A small-molecule ligand and the protein it binds are described below.
Small molecule (SMILES): CC(C)CCC[C@@H](C)[C@H]1CC[C@H]2[C@@H]3CC=C4C[C@@H](O)CC[C@]4(C)[C@H]3CC[C@]12C

Binding-site contacts:
Ligand atom C12 contacts residue THR125 of chain 1.B at 3.6 Å.
Ligand atom C7 contacts residue LEU126 of chain 1.B at 4.3 Å (hydrophobic).
Ligand atom C16 contacts residue POV1 of chain 1.JB at 4.0 Å.
Ligand atom C13 contacts residue THR125 of chain 1.B at 3.0 Å.
Ligand atom C5 contacts residue POV1 of chain 1.JB at 4.2 Å.
Ligand atom C16 contacts residue THR127 of chain 1.B at 4.1 Å.
Ligand atom C20 contacts residue TRP116 of chain 1.B at 4.3 Å (hydrophobic).
Ligand atom C6 contacts residue POV1 of chain 1.JB at 3.6 Å.
Ligand atom C22 contacts residue TRP116 of chain 1.B at 4.3 Å (hydrophobic).
Ligand atom C24 contacts residue THR127 of chain 1.B at 4.5 Å.
Ligand atom C15 contacts residue POV1 of chain 1.JB at 3.8 Å.
Ligand atom C15 contacts residue THR125 of chain 1.B at 4.0 Å.
Ligand atom C20 contacts residue THR125 of chain 1.B at 4.3 Å.
Ligand atom C24 contacts residue MET120 of chain 1.B at 4.4 Å (hydrophobic).
Ligand atom C3 contacts residue POV1 of chain 1.JB at 4.5 Å.
Ligand atom C19 contacts residue LEU126 of chain 1.B at 3.8 Å (hydrophobic).
Ligand atom C19 contacts residue THR125 of chain 1.B at 3.9 Å.
Ligand atom C18 contacts residue LEU126 of chain 1.B at 4.4 Å (hydrophobic).
Ligand atom C5 contacts residue LEU126 of chain 1.B at 4.5 Å (hydrophobic).
Ligand atom C4 contacts residue POV1 of chain 1.JB at 4.2 Å.
Ligand atom C16 contacts residue THR125 of chain 1.B at 4.5 Å.
Ligand atom C7 contacts residue POV1 of chain 1.JB at 3.7 Å.
Ligand atom C14 contacts residue THR125 of chain 1.B at 3.7 Å.
Ligand atom C19 contacts residue GLN124 of chain 1.B at 4.1 Å.
Ligand atom C18 contacts residue THR127 of chain 1.B at 4.1 Å.
Ligand atom C9 contacts residue THR125 of chain 1.B at 4.2 Å.
Ligand atom C24 contacts residue TRP116 of chain 1.B at 4.3 Å (hydrophobic).
Ligand atom C18 contacts residue THR125 of chain 1.B at 1.5 Å.
Ligand atom C21 contacts residue TRP116 of chain 1.B at 4.0 Å (hydrophobic).
Ligand atom C8 contacts residue LEU126 of chain 1.B at 4.4 Å (hydrophobic).
Ligand atom C15 contacts residue THR127 of chain 1.B at 3.7 Å.
Ligand atom C17 contacts residue THR125 of chain 1.B at 4.0 Å.
Ligand atom C6 contacts residue LEU126 of chain 1.B at 4.1 Å (hydrophobic).
Ligand atom C27 contacts residue POV1 of chain 1.JB at 3.7 Å.
Ligand atom C23 contacts residue TRP116 of chain 1.B at 3.4 Å (hydrophobic).
Ligand atom C11 contacts residue THR125 of chain 1.B at 3.7 Å.
Ligand atom C8 contacts residue THR125 of chain 1.B at 3.7 Å.

Sequence of chain 1.B:
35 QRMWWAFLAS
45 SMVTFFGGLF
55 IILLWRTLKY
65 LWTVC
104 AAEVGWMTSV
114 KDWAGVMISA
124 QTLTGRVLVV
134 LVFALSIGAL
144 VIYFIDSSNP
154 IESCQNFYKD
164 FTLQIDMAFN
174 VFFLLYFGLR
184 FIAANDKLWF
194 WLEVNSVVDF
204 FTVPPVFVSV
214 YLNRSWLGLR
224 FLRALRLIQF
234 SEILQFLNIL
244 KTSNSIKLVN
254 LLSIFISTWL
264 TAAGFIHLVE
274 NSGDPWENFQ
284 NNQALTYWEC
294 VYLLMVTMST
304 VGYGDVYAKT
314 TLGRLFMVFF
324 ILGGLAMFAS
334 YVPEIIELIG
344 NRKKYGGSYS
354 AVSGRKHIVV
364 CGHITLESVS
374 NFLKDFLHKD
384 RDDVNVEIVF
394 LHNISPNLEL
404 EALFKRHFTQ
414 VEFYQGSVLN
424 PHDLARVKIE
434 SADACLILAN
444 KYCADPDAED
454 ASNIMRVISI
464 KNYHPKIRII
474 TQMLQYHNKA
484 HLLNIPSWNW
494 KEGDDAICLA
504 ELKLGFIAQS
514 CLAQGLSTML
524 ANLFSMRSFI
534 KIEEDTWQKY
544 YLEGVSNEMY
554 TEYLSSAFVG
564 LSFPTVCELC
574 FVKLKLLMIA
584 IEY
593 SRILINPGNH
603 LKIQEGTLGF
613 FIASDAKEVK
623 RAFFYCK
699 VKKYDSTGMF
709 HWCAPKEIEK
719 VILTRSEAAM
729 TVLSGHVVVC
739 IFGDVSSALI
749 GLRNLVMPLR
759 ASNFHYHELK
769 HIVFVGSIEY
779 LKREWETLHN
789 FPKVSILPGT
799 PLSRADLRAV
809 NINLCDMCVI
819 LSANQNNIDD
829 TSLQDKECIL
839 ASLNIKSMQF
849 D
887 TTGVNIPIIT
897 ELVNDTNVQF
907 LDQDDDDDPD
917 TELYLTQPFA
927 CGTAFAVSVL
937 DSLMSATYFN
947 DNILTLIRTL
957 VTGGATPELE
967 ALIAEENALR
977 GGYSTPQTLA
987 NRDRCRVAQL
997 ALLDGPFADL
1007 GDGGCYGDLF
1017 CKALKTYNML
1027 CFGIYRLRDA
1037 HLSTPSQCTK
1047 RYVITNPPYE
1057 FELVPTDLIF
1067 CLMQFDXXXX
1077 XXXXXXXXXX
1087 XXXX